Binding-site contacts:
Ligand atom N35 contacts residue HIS76 of chain 1.A at 3.2 Å (h-bond).
Ligand atom C23 contacts residue HIS76 of chain 1.A at 3.4 Å.
Ligand atom S37 contacts residue SER158 of chain 1.A at 3.5 Å (h-bond).
Ligand atom C02 contacts residue HIS76 of chain 1.A at 3.5 Å.
Ligand atom C14 contacts residue ALA175 of chain 1.A at 3.6 Å (hydrophobic).
Ligand atom C41 contacts residue SER158 of chain 1.A at 3.6 Å.
Ligand atom C33 contacts residue ARG174 of chain 1.A at 3.4 Å.
Ligand atom C29 contacts residue TYR75 of chain 1.A at 3.6 Å (hydrophobic).
Ligand atom C30 contacts residue ASP100 of chain 1.A at 3.6 Å.
Ligand atom N25 contacts residue ASP100 of chain 1.A at 3.5 Å (salt-bridge).
Ligand atom C45 contacts residue LEU154 of chain 1.A at 3.4 Å (hydrophobic).
Ligand atom C34 contacts residue SER158 of chain 1.A at 3.5 Å.
Ligand atom O38 contacts residue PHE62 of chain 1.A at 3.5 Å.
Ligand atom C42 contacts residue GLN60 of chain 1.A at 3.6 Å.
Ligand atom C27 contacts residue HIS76 of chain 1.A at 3.4 Å.
Ligand atom O38 contacts residue SER158 of chain 1.A at 2.7 Å (h-bond).
Ligand atom C06 contacts residue HIS76 of chain 1.A at 3.6 Å.
Ligand atom F56 contacts residue VAL177 of chain 1.A at 3.6 Å.
Ligand atom N13 contacts residue ALA176 of chain 1.A at 3.0 Å (h-bond).
Ligand atom C49 contacts residue PHE173 of chain 1.A at 3.1 Å (hydrophobic).
Ligand atom O36 contacts residue SER157 of chain 1.A at 3.4 Å (h-bond).
Ligand atom O36 contacts residue SER158 of chain 1.A at 3.3 Å (h-bond).
Ligand atom C46 contacts residue LYS155 of chain 1.A at 3.6 Å.
Ligand atom O36 contacts residue GLY156 of chain 1.A at 3.1 Å (h-bond).
Ligand atom N35 contacts residue SER158 of chain 1.A at 3.4 Å (h-bond).
Ligand atom C43 contacts residue HIS76 of chain 1.A at 3.4 Å.
Ligand atom N08 contacts residue HIS76 of chain 1.A at 3.4 Å (h-bond).
Ligand atom C01 contacts residue HIS76 of chain 1.A at 3.5 Å.
Ligand atom N08 contacts residue ARG174 of chain 1.A at 3.1 Å (salt-bridge).
Ligand atom C41 contacts residue HIS76 of chain 1.A at 3.4 Å.
Ligand atom O12 contacts residue ALA176 of chain 1.A at 3.1 Å (h-bond).
Ligand atom C48 contacts residue LYS155 of chain 1.A at 3.3 Å.
Ligand atom O38 contacts residue GLY156 of chain 1.A at 3.3 Å.
Ligand atom C45 contacts residue LYS155 of chain 1.A at 3.6 Å.
Ligand atom F57 contacts residue ARG142 of chain 1.A at 3.4 Å.
Ligand atom N25 contacts residue ARG174 of chain 1.A at 3.0 Å (salt-bridge).
Ligand atom O12 contacts residue ALA175 of chain 1.A at 3.0 Å.
Ligand atom O36 contacts residue LEU154 of chain 1.A at 3.5 Å (h-bond).
Ligand atom O39 contacts residue GLY156 of chain 1.A at 2.8 Å (h-bond).
Ligand atom O31 contacts residue TYR75 of chain 1.A at 3.6 Å.

A protein and the small-molecule ligand that binds it are described below.
Small molecule (SMILES): COc1ccc2nc(C)c(O[C@@H]3C[C@H]4C(=O)N[C@]5(C(=O)NS(=O)(=O)C6(C)CC6)C[C@H]5/C=C\CCCCC[C@H](NC(=O)OC5(C(F)(F)F)CCC5)C(=O)N4C3)nc2c1

Sequence of chain 1.A:
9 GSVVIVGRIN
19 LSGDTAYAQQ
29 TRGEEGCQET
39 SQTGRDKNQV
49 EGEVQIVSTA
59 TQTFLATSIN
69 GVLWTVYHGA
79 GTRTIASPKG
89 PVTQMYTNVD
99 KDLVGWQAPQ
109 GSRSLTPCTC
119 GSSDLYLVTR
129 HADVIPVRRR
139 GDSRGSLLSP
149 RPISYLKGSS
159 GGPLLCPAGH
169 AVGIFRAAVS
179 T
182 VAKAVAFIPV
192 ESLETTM